This small molecule binds to this protein.
Small molecule (SMILES): Nc1ncnc2c1ncn2[C@@H]1O[C@H](CO[P](=O)(O)O[P](=O)(O)NP(=O)(O)O)[C@@H](O)[C@H]1O

Binding-site contacts:
Ligand atom C4 contacts residue PHE366 of chain 1.A at 3.5 Å (hydrophobic).
Ligand atom N1 contacts residue PHE366 of chain 1.A at 3.4 Å.
Ligand atom O1G contacts residue GLY329 of chain 1.A at 3.4 Å.
Ligand atom PB contacts residue MG1 of chain 1.E at 3.2 Å.
Ligand atom O3' contacts residue ASP331 of chain 1.A at 2.8 Å (salt-bridge).
Ligand atom N6 contacts residue ARG47 of chain 1.A at 2.9 Å (salt-bridge).
Ligand atom O3G contacts residue LYS77 of chain 1.A at 2.8 Å (salt-bridge).
Ligand atom PB contacts residue LYS77 of chain 1.A at 3.5 Å.
Ligand atom O2G contacts residue ARG362 of chain 1.A at 2.8 Å (salt-bridge).
Ligand atom O2A contacts residue ARG365 of chain 1.A at 3.0 Å (salt-bridge).
Ligand atom N9 contacts residue PHE45 of chain 1.A at 3.4 Å.
Ligand atom O1G contacts residue GLU176 of chain 1.A at 3.4 Å (salt-bridge).
Ligand atom O2B contacts residue GLY76 of chain 1.A at 3.3 Å (h-bond).
Ligand atom N3 contacts residue PHE45 of chain 1.A at 3.5 Å.
Ligand atom O4' contacts residue PHE366 of chain 1.A at 3.4 Å.
Ligand atom O2G contacts residue ARG365 of chain 1.A at 2.7 Å (salt-bridge).
Ligand atom C4 contacts residue PHE45 of chain 1.A at 3.2 Å (hydrophobic).
Ligand atom C6 contacts residue PHE366 of chain 1.A at 3.4 Å (hydrophobic).
Ligand atom O1B contacts residue MG1 of chain 1.E at 1.9 Å.
Ligand atom N3B contacts residue ARG365 of chain 1.A at 3.3 Å (salt-bridge).
Ligand atom O1G contacts residue MG1 of chain 1.E at 1.8 Å.
Ligand atom O1A contacts residue THR78 of chain 1.A at 2.8 Å (h-bond).
Ligand atom N6 contacts residue GLN52 of chain 1.A at 3.1 Å (h-bond).
Ligand atom PG contacts residue MG1 of chain 1.E at 3.2 Å.
Ligand atom C3' contacts residue ASP331 of chain 1.A at 3.3 Å.
Ligand atom O3A contacts residue ARG365 of chain 1.A at 3.2 Å (salt-bridge).
Ligand atom C5 contacts residue PHE366 of chain 1.A at 3.4 Å (hydrophobic).
Ligand atom N3B contacts residue LYS77 of chain 1.A at 3.4 Å (salt-bridge).
Ligand atom N3B contacts residue MG1 of chain 1.E at 3.5 Å.
Ligand atom C8 contacts residue PHE45 of chain 1.A at 3.5 Å (hydrophobic).
Ligand atom O2B contacts residue LYS77 of chain 1.A at 2.8 Å (salt-bridge).
Ligand atom O1B contacts residue THR78 of chain 1.A at 3.3 Å (h-bond).
Ligand atom O1A contacts residue GLY76 of chain 1.A at 3.5 Å.
Ligand atom O3A contacts residue GLY76 of chain 1.A at 3.5 Å (h-bond).
Ligand atom N7 contacts residue GLN52 of chain 1.A at 2.8 Å (h-bond).
Ligand atom O2B contacts residue THR75 of chain 1.A at 3.5 Å (h-bond).
Ligand atom O1A contacts residue LYS77 of chain 1.A at 3.5 Å (salt-bridge).
Ligand atom C2 contacts residue PHE45 of chain 1.A at 3.5 Å (hydrophobic).
Ligand atom C2 contacts residue PHE366 of chain 1.A at 3.5 Å (hydrophobic).
Ligand atom N3B contacts residue GLY74 of chain 1.A at 2.9 Å (h-bond).

Sequence of chain 1.A:
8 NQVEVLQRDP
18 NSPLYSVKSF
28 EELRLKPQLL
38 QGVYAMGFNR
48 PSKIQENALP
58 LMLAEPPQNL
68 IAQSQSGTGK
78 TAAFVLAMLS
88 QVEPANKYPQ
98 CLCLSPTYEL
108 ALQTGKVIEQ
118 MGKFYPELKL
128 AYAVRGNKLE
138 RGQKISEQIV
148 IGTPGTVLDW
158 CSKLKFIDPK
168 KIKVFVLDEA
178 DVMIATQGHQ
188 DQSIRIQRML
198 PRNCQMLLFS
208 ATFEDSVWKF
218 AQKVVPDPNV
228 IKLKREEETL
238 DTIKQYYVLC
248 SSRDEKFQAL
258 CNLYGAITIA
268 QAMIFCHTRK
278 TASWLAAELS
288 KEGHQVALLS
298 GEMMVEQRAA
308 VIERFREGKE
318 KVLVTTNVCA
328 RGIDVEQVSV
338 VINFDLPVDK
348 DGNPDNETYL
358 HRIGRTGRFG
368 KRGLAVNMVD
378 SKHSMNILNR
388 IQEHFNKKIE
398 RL